Sequence of chain 1.J:
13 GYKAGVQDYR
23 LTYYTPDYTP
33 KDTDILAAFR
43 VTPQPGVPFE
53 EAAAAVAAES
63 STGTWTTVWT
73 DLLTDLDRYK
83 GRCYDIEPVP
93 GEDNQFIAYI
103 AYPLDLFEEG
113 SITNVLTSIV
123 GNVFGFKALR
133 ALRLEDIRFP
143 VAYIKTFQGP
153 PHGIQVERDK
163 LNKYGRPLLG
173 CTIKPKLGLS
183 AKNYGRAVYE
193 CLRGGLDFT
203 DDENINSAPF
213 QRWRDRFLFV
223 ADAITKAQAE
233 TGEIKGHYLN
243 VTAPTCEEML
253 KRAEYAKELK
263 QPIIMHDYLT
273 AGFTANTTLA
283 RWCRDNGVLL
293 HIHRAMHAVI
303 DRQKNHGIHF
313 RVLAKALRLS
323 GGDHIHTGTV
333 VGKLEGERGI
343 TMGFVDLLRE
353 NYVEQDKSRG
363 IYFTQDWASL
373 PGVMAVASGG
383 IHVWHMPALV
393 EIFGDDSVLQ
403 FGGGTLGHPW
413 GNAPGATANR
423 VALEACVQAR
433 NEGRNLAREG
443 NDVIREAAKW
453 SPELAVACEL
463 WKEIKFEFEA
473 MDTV

The small molecule below binds the protein below.
Small molecule (SMILES): O=C(O)[C@@](O)(COP(=O)(O)O)[C@H](O)[C@H](O)COP(=O)(O)O

Binding-site contacts:
Ligand atom O3 contacts residue HIS295 of chain 1.J at 2.8 Å (h-bond).
Ligand atom O4 contacts residue SER380 of chain 1.J at 2.9 Å (h-bond).
Ligand atom O6 contacts residue KCX202 of chain 1.J at 3.8 Å.
Ligand atom O6 contacts residue MG1 of chain 1.LA at 2.6 Å.
Ligand atom O1 contacts residue LYS176 of chain 1.J at 3.8 Å.
Ligand atom O6 contacts residue ASN124 of chain 1.I at 3.2 Å (h-bond).
Ligand atom O2 contacts residue LYS176 of chain 1.J at 3.6 Å.
Ligand atom O4P contacts residue HIS328 of chain 1.J at 3.7 Å.
Ligand atom O7 contacts residue GLU61 of chain 1.I at 3.2 Å (salt-bridge).
Ligand atom O5P contacts residue LEU336 of chain 1.J at 3.4 Å.
Ligand atom O5P contacts residue ARG296 of chain 1.J at 2.8 Å (salt-bridge).
Ligand atom O6P contacts residue HIS328 of chain 1.J at 3.1 Å (h-bond).
Ligand atom O2 contacts residue MG1 of chain 1.LA at 2.8 Å.
Ligand atom O4 contacts residue GLY381 of chain 1.J at 3.3 Å.
Ligand atom C2 contacts residue MG1 of chain 1.LA at 3.7 Å.
Ligand atom O3P contacts residue GLY404 of chain 1.J at 3.4 Å.
Ligand atom O1P contacts residue GLY382 of chain 1.J at 3.2 Å (h-bond).
Ligand atom O3P contacts residue GLY405 of chain 1.J at 2.8 Å (h-bond).
Ligand atom O6P contacts residue SER380 of chain 1.J at 3.0 Å (h-bond).
Ligand atom O1P contacts residue LYS335 of chain 1.J at 3.1 Å (salt-bridge).
Ligand atom O3 contacts residue MG1 of chain 1.LA at 3.6 Å.
Ligand atom P1 contacts residue GLY405 of chain 1.J at 3.9 Å.
Ligand atom O6 contacts residue GLU205 of chain 1.J at 3.5 Å (salt-bridge).
Ligand atom O3P contacts residue LYS176 of chain 1.J at 3.3 Å.
Ligand atom O7 contacts residue LYS335 of chain 1.J at 2.9 Å (salt-bridge).
Ligand atom P2 contacts residue ARG296 of chain 1.J at 3.6 Å.
Ligand atom C contacts residue ASN124 of chain 1.I at 3.7 Å.
Ligand atom O1P contacts residue TRP67 of chain 1.I at 3.4 Å.
Ligand atom O5 contacts residue LEU336 of chain 1.J at 3.2 Å.
Ligand atom O2P contacts residue SER380 of chain 1.J at 3.8 Å.
Ligand atom O2P contacts residue GLY382 of chain 1.J at 3.9 Å.
Ligand atom C contacts residue MG1 of chain 1.LA at 3.5 Å.
Ligand atom C5 contacts residue HIS295 of chain 1.J at 3.8 Å.
Ligand atom O2 contacts residue KCX202 of chain 1.J at 2.7 Å (h-bond).
Ligand atom O3 contacts residue GLU205 of chain 1.J at 3.4 Å (salt-bridge).
Ligand atom C2 contacts residue KCX202 of chain 1.J at 3.8 Å.
Ligand atom O4P contacts residue ARG296 of chain 1.J at 2.9 Å (salt-bridge).
Ligand atom O2P contacts residue GLY404 of chain 1.J at 3.2 Å (h-bond).
Ligand atom C3 contacts residue KCX202 of chain 1.J at 3.3 Å.
Ligand atom O3 contacts residue KCX202 of chain 1.J at 2.9 Å (h-bond).

Sequence of chain 1.I:
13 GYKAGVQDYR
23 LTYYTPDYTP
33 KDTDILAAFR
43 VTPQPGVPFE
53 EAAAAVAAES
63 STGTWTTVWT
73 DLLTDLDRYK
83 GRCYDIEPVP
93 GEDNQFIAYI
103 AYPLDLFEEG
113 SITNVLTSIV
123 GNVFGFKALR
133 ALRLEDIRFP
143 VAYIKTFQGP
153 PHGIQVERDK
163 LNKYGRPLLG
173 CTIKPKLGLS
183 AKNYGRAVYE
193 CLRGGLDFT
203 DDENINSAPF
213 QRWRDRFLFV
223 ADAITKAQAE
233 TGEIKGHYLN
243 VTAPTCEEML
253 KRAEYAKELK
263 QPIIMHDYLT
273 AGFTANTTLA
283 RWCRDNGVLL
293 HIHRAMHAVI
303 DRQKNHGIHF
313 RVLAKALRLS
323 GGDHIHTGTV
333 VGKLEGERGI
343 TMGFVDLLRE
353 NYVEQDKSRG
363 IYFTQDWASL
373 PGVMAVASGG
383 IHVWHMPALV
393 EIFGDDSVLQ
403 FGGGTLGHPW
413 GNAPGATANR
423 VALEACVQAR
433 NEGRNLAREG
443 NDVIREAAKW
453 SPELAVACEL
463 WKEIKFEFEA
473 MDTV